Sequence of chain 49.B:
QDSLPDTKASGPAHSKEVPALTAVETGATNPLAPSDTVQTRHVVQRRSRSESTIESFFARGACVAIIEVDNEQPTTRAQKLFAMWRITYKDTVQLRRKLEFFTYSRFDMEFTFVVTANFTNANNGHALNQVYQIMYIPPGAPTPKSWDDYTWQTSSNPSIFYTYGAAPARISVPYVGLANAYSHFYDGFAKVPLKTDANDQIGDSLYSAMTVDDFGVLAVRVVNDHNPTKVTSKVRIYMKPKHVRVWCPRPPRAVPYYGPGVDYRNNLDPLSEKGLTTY

The small molecule below binds the protein below.
Small molecule (SMILES): CCOC(=O)c1ccc(OCCCC2CCN(c3ccc(C)nn3)CC2)cc1

Binding-site contacts:
Ligand atom C3 contacts residue ALA24 of chain 49.D at 3.6 Å (hydrophobic).
Ligand atom C1 contacts residue ILE155 of chain 49.B at 3.8 Å (hydrophobic).
Ligand atom O23 contacts residue PHE236 of chain 49.B at 3.3 Å.
Ligand atom N4 contacts residue ILE192 of chain 49.B at 3.6 Å.
Ligand atom O24 contacts residue PHE236 of chain 49.B at 3.9 Å.
Ligand atom C18 contacts residue TYR110 of chain 49.B at 3.8 Å (hydrophobic).
Ligand atom O23 contacts residue TYR110 of chain 49.B at 3.5 Å.
Ligand atom C10 contacts residue PHE132 of chain 49.B at 3.7 Å (hydrophobic).
Ligand atom C12 contacts residue PHE236 of chain 49.B at 3.7 Å (hydrophobic).
Ligand atom C21 contacts residue TYR203 of chain 49.B at 3.7 Å (hydrophobic).
Ligand atom C25 contacts residue THR109 of chain 49.B at 3.2 Å.
Ligand atom N3 contacts residue ILE192 of chain 49.B at 3.7 Å.
Ligand atom C1 contacts residue ILE181 of chain 49.B at 3.5 Å (hydrophobic).
Ligand atom C19 contacts residue TYR110 of chain 49.B at 3.8 Å (hydrophobic).
Ligand atom C8 contacts residue TYR157 of chain 49.B at 3.4 Å (hydrophobic).
Ligand atom C8 contacts residue VAL194 of chain 49.B at 3.8 Å (hydrophobic).
Ligand atom C17 contacts residue MET130 of chain 49.B at 3.7 Å (hydrophobic).
Ligand atom O15 contacts residue MET130 of chain 49.B at 3.8 Å.
Ligand atom C11 contacts residue PHE132 of chain 49.B at 3.5 Å (hydrophobic).
Ligand atom C20 contacts residue PHE236 of chain 49.B at 3.4 Å (hydrophobic).
Ligand atom C19 contacts residue PHE236 of chain 49.B at 3.6 Å (hydrophobic).
Ligand atom C22 contacts residue TYR110 of chain 49.B at 3.3 Å (hydrophobic).
Ligand atom C16 contacts residue MET130 of chain 49.B at 3.8 Å (hydrophobic).
Ligand atom O24 contacts residue TYR110 of chain 49.B at 3.3 Å.
Ligand atom C4 contacts residue TYR157 of chain 49.B at 3.5 Å (hydrophobic).
Ligand atom C4 contacts residue ALA24 of chain 49.D at 3.9 Å (hydrophobic).
Ligand atom N6 contacts residue VAL194 of chain 49.B at 3.6 Å.
Ligand atom O24 contacts residue THR109 of chain 49.B at 3.6 Å.
Ligand atom C7 contacts residue TYR157 of chain 49.B at 3.5 Å (hydrophobic).
Ligand atom N3 contacts residue LEU239 of chain 49.B at 3.8 Å.
Ligand atom C10 contacts residue ILE108 of chain 49.B at 3.5 Å (hydrophobic).
Ligand atom C22 contacts residue PHE236 of chain 49.B at 3.3 Å (hydrophobic).
Ligand atom C3 contacts residue TYR157 of chain 49.B at 3.4 Å (hydrophobic).
Ligand atom C7 contacts residue ILE25 of chain 49.D at 3.8 Å (hydrophobic).
Ligand atom C13 contacts residue PHE236 of chain 49.B at 3.8 Å (hydrophobic).
Ligand atom C7 contacts residue VAL194 of chain 49.B at 3.6 Å (hydrophobic).
Ligand atom C3 contacts residue PRO179 of chain 49.B at 3.6 Å (hydrophobic).
Ligand atom C9 contacts residue VAL194 of chain 49.B at 3.8 Å (hydrophobic).
Ligand atom C13 contacts residue ILE108 of chain 49.B at 3.6 Å (hydrophobic).
Ligand atom N4 contacts residue LEU239 of chain 49.B at 3.6 Å.

Sequence of chain 49.D:
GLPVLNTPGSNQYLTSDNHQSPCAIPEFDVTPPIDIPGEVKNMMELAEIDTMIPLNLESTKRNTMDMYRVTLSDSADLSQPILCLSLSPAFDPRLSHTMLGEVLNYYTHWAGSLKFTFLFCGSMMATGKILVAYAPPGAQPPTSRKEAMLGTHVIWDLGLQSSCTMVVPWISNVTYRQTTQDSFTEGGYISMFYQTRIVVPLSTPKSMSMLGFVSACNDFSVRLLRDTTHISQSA

Sequence of chain 50.D:
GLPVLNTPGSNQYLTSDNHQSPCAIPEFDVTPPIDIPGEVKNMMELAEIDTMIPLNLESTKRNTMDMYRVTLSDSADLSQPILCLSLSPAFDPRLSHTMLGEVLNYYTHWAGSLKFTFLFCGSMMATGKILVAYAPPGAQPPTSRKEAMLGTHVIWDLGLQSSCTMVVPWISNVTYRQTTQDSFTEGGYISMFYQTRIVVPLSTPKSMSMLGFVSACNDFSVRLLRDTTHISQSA